This small molecule binds to this protein.
Small molecule (SMILES): CC(=O)N[C@@H]1[C@@H](O)[C@H](O)[C@@H](CO)O[C@H]1O

Sequence of chain 1.C:
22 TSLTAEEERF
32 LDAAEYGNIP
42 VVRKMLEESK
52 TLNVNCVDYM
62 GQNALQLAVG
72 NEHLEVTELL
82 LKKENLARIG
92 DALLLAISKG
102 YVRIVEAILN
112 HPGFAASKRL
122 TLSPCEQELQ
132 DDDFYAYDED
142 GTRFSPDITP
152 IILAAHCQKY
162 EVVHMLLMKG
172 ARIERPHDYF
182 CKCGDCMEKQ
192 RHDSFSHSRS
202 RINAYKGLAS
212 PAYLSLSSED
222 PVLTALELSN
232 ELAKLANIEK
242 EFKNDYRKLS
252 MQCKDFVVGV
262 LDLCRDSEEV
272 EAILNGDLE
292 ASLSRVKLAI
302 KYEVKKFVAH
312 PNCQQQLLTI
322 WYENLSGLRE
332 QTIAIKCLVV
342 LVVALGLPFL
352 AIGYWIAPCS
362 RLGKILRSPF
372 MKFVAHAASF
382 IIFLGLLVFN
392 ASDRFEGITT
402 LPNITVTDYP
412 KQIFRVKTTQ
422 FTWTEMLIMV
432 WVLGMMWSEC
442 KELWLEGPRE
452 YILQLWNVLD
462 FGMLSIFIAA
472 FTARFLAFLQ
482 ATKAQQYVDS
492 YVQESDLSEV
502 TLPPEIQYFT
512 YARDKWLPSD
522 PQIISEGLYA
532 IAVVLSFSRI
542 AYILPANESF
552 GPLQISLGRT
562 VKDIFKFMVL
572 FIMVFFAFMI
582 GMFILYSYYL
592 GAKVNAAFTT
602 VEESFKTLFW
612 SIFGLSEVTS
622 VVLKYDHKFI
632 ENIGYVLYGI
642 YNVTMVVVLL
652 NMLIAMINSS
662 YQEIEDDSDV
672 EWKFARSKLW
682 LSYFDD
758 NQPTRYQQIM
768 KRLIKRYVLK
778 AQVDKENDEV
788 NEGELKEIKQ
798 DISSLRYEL

Binding-site contacts:
Ligand atom O5 contacts residue ASN404 of chain 1.C at 2.4 Å (h-bond).
Ligand atom C7 contacts residue ASN404 of chain 1.C at 3.4 Å.
Ligand atom C3 contacts residue ASN404 of chain 1.C at 3.8 Å.
Ligand atom C8 contacts residue ASN404 of chain 1.C at 4.5 Å.
Ligand atom O7 contacts residue ASN404 of chain 1.C at 3.5 Å (h-bond).
Ligand atom C1 contacts residue ASN404 of chain 1.C at 1.4 Å.
Ligand atom C5 contacts residue LEU402 of chain 1.C at 4.2 Å (hydrophobic).
Ligand atom C4 contacts residue ASN404 of chain 1.C at 4.2 Å.
Ligand atom C2 contacts residue ASN404 of chain 1.C at 2.5 Å.
Ligand atom C5 contacts residue ASN404 of chain 1.C at 3.7 Å.
Ligand atom O5 contacts residue LEU402 of chain 1.C at 4.5 Å.
Ligand atom N2 contacts residue ASN404 of chain 1.C at 2.9 Å (h-bond).